A protein and the small-molecule ligand that binds it are described below.
Small molecule (SMILES): CC(=O)N[C@H]1[C@H](O[C@H]2[C@H](O)[C@@H](NC(C)=O)CO[C@@H]2CO)O[C@H](CO)[C@@H](O)[C@@H]1O

Binding-site contacts:
Ligand atom O5 contacts residue SER497 of chain 1.A at 3.6 Å.
Ligand atom C7 contacts residue SER486 of chain 1.A at 4.4 Å.
Ligand atom C2 contacts residue ASP544 of chain 1.A at 4.4 Å.
Ligand atom C1 contacts residue SER521 of chain 1.A at 4.4 Å.
Ligand atom C8 contacts residue TYR542 of chain 1.A at 3.5 Å (hydrophobic).
Ligand atom C6 contacts residue SER497 of chain 1.A at 3.9 Å.
Ligand atom C8 contacts residue CYS487 of chain 1.A at 3.6 Å (hydrophobic).
Ligand atom C8 contacts residue SER486 of chain 1.A at 4.0 Å.
Ligand atom C8 contacts residue ASP544 of chain 1.A at 3.7 Å.
Ligand atom C5 contacts residue SER497 of chain 1.A at 4.4 Å.
Ligand atom C1 contacts residue ASN519 of chain 1.A at 1.4 Å.
Ligand atom C1 contacts residue ASP544 of chain 1.A at 4.5 Å.
Ligand atom O5 contacts residue ASN519 of chain 1.A at 2.4 Å (h-bond).
Ligand atom N2 contacts residue ASP544 of chain 1.A at 3.4 Å (salt-bridge).
Ligand atom C7 contacts residue CYS487 of chain 1.A at 4.5 Å (hydrophobic).
Ligand atom C1 contacts residue SER497 of chain 1.A at 4.4 Å.
Ligand atom C5 contacts residue ASN519 of chain 1.A at 3.7 Å.
Ligand atom O7 contacts residue SER486 of chain 1.A at 3.6 Å.
Ligand atom C7 contacts residue ASP544 of chain 1.A at 4.0 Å.
Ligand atom O7 contacts residue CYS487 of chain 1.A at 4.2 Å.
Ligand atom C2 contacts residue ASN519 of chain 1.A at 2.5 Å.
Ligand atom O5 contacts residue ASP495 of chain 1.A at 3.9 Å.
Ligand atom C1 contacts residue ASP495 of chain 1.A at 4.3 Å.
Ligand atom C4 contacts residue ASN519 of chain 1.A at 4.2 Å.
Ligand atom O6 contacts residue SER497 of chain 1.A at 4.2 Å.
Ligand atom C3 contacts residue ASN519 of chain 1.A at 3.8 Å.
Ligand atom C8 contacts residue LYS498 of chain 1.A at 3.5 Å.
Ligand atom N2 contacts residue ASN519 of chain 1.A at 2.9 Å (h-bond).
Ligand atom O7 contacts residue ASN519 of chain 1.A at 4.5 Å.
Ligand atom C7 contacts residue ASN519 of chain 1.A at 3.9 Å.

Sequence of chain 1.A:
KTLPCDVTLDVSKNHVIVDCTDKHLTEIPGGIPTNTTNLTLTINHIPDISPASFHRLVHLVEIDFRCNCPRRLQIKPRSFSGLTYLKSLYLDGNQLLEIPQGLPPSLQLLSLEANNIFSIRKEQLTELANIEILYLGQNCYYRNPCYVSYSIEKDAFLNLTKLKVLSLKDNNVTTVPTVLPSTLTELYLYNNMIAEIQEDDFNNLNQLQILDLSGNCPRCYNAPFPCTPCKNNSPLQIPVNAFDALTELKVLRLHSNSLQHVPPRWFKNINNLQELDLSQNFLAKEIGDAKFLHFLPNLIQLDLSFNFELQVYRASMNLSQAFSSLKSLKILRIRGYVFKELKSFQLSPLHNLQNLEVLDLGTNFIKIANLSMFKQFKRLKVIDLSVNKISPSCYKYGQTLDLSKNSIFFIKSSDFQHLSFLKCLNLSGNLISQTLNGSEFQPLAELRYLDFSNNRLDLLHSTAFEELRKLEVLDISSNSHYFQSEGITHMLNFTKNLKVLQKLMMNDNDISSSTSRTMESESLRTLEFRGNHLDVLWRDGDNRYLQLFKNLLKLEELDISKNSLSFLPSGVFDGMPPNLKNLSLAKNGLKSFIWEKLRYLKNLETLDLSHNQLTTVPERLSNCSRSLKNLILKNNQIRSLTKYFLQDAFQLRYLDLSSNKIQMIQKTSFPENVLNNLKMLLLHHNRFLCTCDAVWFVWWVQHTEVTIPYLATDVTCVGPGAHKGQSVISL